The small molecule below binds the protein below.
Small molecule (SMILES): C[C@](O)(c1cnc(-c2ccc(S(=O)(=O)c3ccc(N)nc3)s2)c(Cl)c1)C(F)(F)F

Binding-site contacts:
Ligand atom O2 contacts residue ARG227 of chain 1.B at 3.7 Å.
Ligand atom C8 contacts residue TYR36 of chain 1.B at 3.7 Å (hydrophobic).
Ligand atom N1 contacts residue GLU44 of chain 1.B at 3.6 Å.
Ligand atom F2 contacts residue GLU44 of chain 1.B at 3.4 Å.
Ligand atom N3 contacts residue PRO41 of chain 1.B at 3.7 Å.
Ligand atom C14 contacts residue GLY193 of chain 1.B at 3.7 Å.
Ligand atom O3 contacts residue TRP529 of chain 1.B at 3.5 Å.
Ligand atom C17 contacts residue HIS516 of chain 1.B at 3.5 Å.
Ligand atom C2 contacts residue GLU44 of chain 1.B at 3.8 Å.
Ligand atom F1 contacts residue HIS516 of chain 1.B at 3.5 Å.
Ligand atom N3 contacts residue MET225 of chain 1.B at 2.9 Å (h-bond).
Ligand atom C8 contacts residue ALA533 of chain 1.B at 3.5 Å (hydrophobic).
Ligand atom F3 contacts residue MET534 of chain 1.B at 3.8 Å.
Ligand atom C15 contacts residue GLY193 of chain 1.B at 3.8 Å.
Ligand atom S2 contacts residue TRP529 of chain 1.B at 3.7 Å.
Ligand atom C5 contacts residue ALA533 of chain 1.B at 3.4 Å (hydrophobic).
Ligand atom C9 contacts residue ALA533 of chain 1.B at 3.4 Å (hydrophobic).
Ligand atom C8 contacts residue VAL40 of chain 1.B at 3.8 Å (hydrophobic).
Ligand atom O1 contacts residue ARG537 of chain 1.B at 3.6 Å.
Ligand atom F2 contacts residue HIS516 of chain 1.B at 3.0 Å.
Ligand atom C6 contacts residue ALA533 of chain 1.B at 3.6 Å (hydrophobic).
Ligand atom C2 contacts residue LYS526 of chain 1.B at 3.7 Å.
Ligand atom C14 contacts residue MET225 of chain 1.B at 3.8 Å (hydrophobic).
Ligand atom N3 contacts residue GLY193 of chain 1.B at 2.9 Å (h-bond).
Ligand atom N2 contacts residue PRO41 of chain 1.B at 3.3 Å.
Ligand atom O2 contacts residue TRP529 of chain 1.B at 3.5 Å.
Ligand atom CL1 contacts residue VAL40 of chain 1.B at 3.8 Å.
Ligand atom N2 contacts residue MET225 of chain 1.B at 3.8 Å.
Ligand atom N2 contacts residue ARG227 of chain 1.B at 3.7 Å.
Ligand atom C4 contacts residue GLU44 of chain 1.B at 3.3 Å.
Ligand atom F1 contacts residue ARG537 of chain 1.B at 3.2 Å.
Ligand atom C4 contacts residue ARG530 of chain 1.B at 3.6 Å.
Ligand atom C11 contacts residue GLU44 of chain 1.B at 3.6 Å.
Ligand atom O2 contacts residue LYS526 of chain 1.B at 3.5 Å.
Ligand atom C14 contacts residue PRO41 of chain 1.B at 3.5 Å (hydrophobic).
Ligand atom N1 contacts residue ALA533 of chain 1.B at 3.5 Å.
Ligand atom N3 contacts residue ASN221 of chain 1.B at 3.6 Å.
Ligand atom C1 contacts residue TRP529 of chain 1.B at 3.7 Å (hydrophobic).
Ligand atom N3 contacts residue ARG227 of chain 1.B at 3.5 Å (salt-bridge).
Ligand atom C7 contacts residue ALA533 of chain 1.B at 3.6 Å (hydrophobic).

Sequence of chain 1.B:
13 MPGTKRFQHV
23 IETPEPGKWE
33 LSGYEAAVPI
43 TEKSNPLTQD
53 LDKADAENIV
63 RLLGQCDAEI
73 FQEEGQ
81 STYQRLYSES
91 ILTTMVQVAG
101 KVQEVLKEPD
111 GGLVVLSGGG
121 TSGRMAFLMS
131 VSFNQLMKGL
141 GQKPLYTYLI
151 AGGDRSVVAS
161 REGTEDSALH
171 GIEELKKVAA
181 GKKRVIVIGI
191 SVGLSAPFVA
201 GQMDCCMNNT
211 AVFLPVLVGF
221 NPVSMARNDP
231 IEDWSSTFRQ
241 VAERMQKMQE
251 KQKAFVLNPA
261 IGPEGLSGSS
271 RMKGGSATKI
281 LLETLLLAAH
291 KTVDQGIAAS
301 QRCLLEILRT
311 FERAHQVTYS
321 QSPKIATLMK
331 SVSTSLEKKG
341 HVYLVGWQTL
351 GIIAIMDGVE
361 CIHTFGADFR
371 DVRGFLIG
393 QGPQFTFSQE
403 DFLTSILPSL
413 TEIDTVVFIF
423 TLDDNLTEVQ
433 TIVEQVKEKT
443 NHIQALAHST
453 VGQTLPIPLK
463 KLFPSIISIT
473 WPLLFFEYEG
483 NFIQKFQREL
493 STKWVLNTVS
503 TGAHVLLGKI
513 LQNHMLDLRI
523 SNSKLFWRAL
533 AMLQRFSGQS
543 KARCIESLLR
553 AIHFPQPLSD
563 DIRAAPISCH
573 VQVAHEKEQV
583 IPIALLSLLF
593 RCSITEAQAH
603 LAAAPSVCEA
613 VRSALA